Binding-site contacts:
Ligand atom C3 contacts residue ASN154 of chain 6.A at 4.3 Å.
Ligand atom C5 contacts residue THR156 of chain 6.A at 3.7 Å.
Ligand atom O5 contacts residue ASN154 of chain 6.A at 3.7 Å.
Ligand atom C1 contacts residue ASN154 of chain 6.A at 2.6 Å.
Ligand atom C7 contacts residue ASN154 of chain 6.A at 1.9 Å.
Ligand atom C8 contacts residue GLY150 of chain 6.A at 4.3 Å.
Ligand atom O7 contacts residue GLY150 of chain 6.A at 4.2 Å.
Ligand atom O7 contacts residue THR156 of chain 6.A at 4.2 Å.
Ligand atom C6 contacts residue THR156 of chain 6.A at 4.2 Å.
Ligand atom O7 contacts residue VAL153 of chain 6.A at 2.8 Å (h-bond).
Ligand atom O5 contacts residue THR156 of chain 6.A at 3.9 Å.
Ligand atom C8 contacts residue ASN154 of chain 6.A at 3.4 Å.
Ligand atom N2 contacts residue ASN154 of chain 6.A at 2.2 Å (h-bond).
Ligand atom O7 contacts residue ASN154 of chain 6.A at 1.3 Å (h-bond).
Ligand atom C2 contacts residue ASN154 of chain 6.A at 2.9 Å.
Ligand atom C1 contacts residue THR156 of chain 6.A at 4.1 Å.
Ligand atom C7 contacts residue VAL153 of chain 6.A at 4.0 Å (hydrophobic).
Ligand atom C7 contacts residue GLY150 of chain 6.A at 4.5 Å.

Sequence of chain 6.A:
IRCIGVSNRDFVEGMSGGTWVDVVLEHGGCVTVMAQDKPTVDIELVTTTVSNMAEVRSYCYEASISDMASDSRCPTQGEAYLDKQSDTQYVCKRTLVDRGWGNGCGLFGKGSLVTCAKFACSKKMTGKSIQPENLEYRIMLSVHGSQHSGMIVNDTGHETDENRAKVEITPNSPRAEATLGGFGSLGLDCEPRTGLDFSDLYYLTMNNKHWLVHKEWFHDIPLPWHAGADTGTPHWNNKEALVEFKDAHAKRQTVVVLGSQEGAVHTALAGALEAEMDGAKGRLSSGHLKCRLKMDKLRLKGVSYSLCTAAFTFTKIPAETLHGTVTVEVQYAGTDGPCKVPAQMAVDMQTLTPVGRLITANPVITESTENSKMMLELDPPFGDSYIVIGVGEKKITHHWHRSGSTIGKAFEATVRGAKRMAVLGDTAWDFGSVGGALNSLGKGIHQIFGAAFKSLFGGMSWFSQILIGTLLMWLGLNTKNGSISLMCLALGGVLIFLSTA

A small-molecule ligand and the protein it binds are described below.
Small molecule (SMILES): CC(=O)N[C@H]1[C@H](O[C@H]2[C@H](O)[C@@H](NC(C)=O)CO[C@@H]2CO)O[C@H](CO)[C@@H](O)[C@@H]1O